Binding-site contacts:
Ligand atom C11 contacts residue LEU144 of chain 3.C at 3.6 Å (hydrophobic).
Ligand atom C11 contacts residue GLY124 of chain 3.C at 3.7 Å.
Ligand atom O7 contacts residue GLU181 of chain 3.C at 3.9 Å.
Ligand atom O9 contacts residue HIS174 of chain 3.C at 3.6 Å.
Ligand atom C11 contacts residue TRP142 of chain 3.C at 4.4 Å (hydrophobic).
Ligand atom O4 contacts residue ALA125 of chain 3.C at 3.9 Å.
Ligand atom O1A contacts residue LEU217 of chain 3.C at 3.5 Å.
Ligand atom C9 contacts residue GLU181 of chain 3.C at 3.2 Å.
Ligand atom O9 contacts residue TYR88 of chain 3.C at 3.2 Å (h-bond).
Ligand atom C11 contacts residue ALA125 of chain 3.C at 3.8 Å (hydrophobic).
Ligand atom O10 contacts residue LEU185 of chain 3.C at 3.6 Å.
Ligand atom C10 contacts residue ALA125 of chain 3.C at 3.8 Å (hydrophobic).
Ligand atom C10 contacts residue TRP142 of chain 3.C at 4.2 Å (hydrophobic).
Ligand atom C1 contacts residue SER127 of chain 3.C at 4.3 Å.
Ligand atom C4 contacts residue ALA125 of chain 3.C at 3.6 Å (hydrophobic).
Ligand atom C9 contacts residue TRP142 of chain 3.C at 4.1 Å (hydrophobic).
Ligand atom O6 contacts residue ALA125 of chain 3.C at 4.5 Å.
Ligand atom O8 contacts residue LEU217 of chain 3.C at 4.2 Å.
Ligand atom N5 contacts residue ALA125 of chain 3.C at 3.0 Å (h-bond).
Ligand atom O6 contacts residue THR126 of chain 3.C at 3.9 Å.
Ligand atom C8 contacts residue TYR88 of chain 3.C at 4.4 Å (hydrophobic).
Ligand atom C9 contacts residue TYR88 of chain 3.C at 3.8 Å (hydrophobic).
Ligand atom O9 contacts residue GLU181 of chain 3.C at 2.4 Å (salt-bridge).
Ligand atom C6 contacts residue TRP142 of chain 3.C at 4.3 Å (hydrophobic).
Ligand atom O1B contacts residue LEU217 of chain 3.C at 4.0 Å.
Ligand atom O8 contacts residue TRP142 of chain 3.C at 4.3 Å.
Ligand atom C5 contacts residue ALA125 of chain 3.C at 3.7 Å (hydrophobic).
Ligand atom O10 contacts residue LEU144 of chain 3.C at 4.4 Å.
Ligand atom C6 contacts residue ALA125 of chain 3.C at 4.1 Å (hydrophobic).
Ligand atom O10 contacts residue TRP142 of chain 3.C at 4.4 Å.
Ligand atom O1A contacts residue SER127 of chain 3.C at 3.3 Å (h-bond).
Ligand atom C1 contacts residue THR126 of chain 3.C at 4.2 Å.
Ligand atom O8 contacts residue TYR88 of chain 3.C at 3.7 Å.
Ligand atom C4 contacts residue THR126 of chain 3.C at 4.4 Å.
Ligand atom O1A contacts residue THR126 of chain 3.C at 3.0 Å (h-bond).
Ligand atom C8 contacts residue GLU181 of chain 3.C at 3.8 Å.
Ligand atom C9 contacts residue HIS174 of chain 3.C at 3.8 Å.
Ligand atom C7 contacts residue GLU181 of chain 3.C at 4.3 Å.
Ligand atom C9 contacts residue LEU185 of chain 3.C at 4.4 Å (hydrophobic).
Ligand atom C1 contacts residue LEU217 of chain 3.C at 3.8 Å (hydrophobic).

The small molecule below binds the protein below.
Small molecule (SMILES): CC(=O)N[C@H]1[C@H]([C@H](O)[C@H](O)CO)O[C@@](O)(C(=O)O)C[C@@H]1O

Sequence of chain 3.C:
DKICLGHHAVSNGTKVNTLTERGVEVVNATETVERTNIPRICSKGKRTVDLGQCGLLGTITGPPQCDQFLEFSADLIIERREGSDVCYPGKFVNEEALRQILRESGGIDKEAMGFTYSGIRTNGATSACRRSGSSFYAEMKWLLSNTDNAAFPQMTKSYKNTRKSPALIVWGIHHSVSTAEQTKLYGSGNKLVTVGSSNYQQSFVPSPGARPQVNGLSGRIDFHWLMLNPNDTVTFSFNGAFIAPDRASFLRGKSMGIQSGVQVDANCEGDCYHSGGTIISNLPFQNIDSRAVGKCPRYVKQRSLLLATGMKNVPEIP